Binding-site contacts:
Ligand atom C6 contacts residue MET27 of chain 1.A at 4.3 Å (hydrophobic).
Ligand atom C2 contacts residue LEU25 of chain 1.A at 4.5 Å (hydrophobic).
Ligand atom C2 contacts residue LEU24 of chain 1.A at 3.4 Å (hydrophobic).
Ligand atom C10 contacts residue ARG29 of chain 1.A at 3.6 Å.
Ligand atom C10 contacts residue VAL193 of chain 1.A at 4.1 Å (hydrophobic).
Ligand atom C9 contacts residue LEU32 of chain 1.A at 4.1 Å (hydrophobic).
Ligand atom C2 contacts residue MET27 of chain 1.A at 3.8 Å (hydrophobic).
Ligand atom C4 contacts residue LEU24 of chain 1.A at 4.5 Å (hydrophobic).
Ligand atom C8 contacts residue LEU197 of chain 1.A at 4.2 Å (hydrophobic).
Ligand atom C11 contacts residue ARG29 of chain 1.A at 4.0 Å.
Ligand atom C8 contacts residue LEU200 of chain 1.A at 4.3 Å (hydrophobic).
Ligand atom C7 contacts residue MET27 of chain 1.A at 4.2 Å (hydrophobic).
Ligand atom C3 contacts residue LEU24 of chain 1.A at 4.2 Å (hydrophobic).
Ligand atom O12 contacts residue MET27 of chain 1.A at 4.2 Å.
Ligand atom C8 contacts residue LEU32 of chain 1.A at 4.1 Å (hydrophobic).
Ligand atom C4 contacts residue ASP28 of chain 1.A at 4.3 Å.
Ligand atom O12 contacts residue LEU25 of chain 1.A at 4.0 Å.
Ligand atom C1 contacts residue MET27 of chain 1.A at 3.4 Å (hydrophobic).
Ligand atom C9 contacts residue GLN196 of chain 1.A at 3.7 Å.
Ligand atom C5 contacts residue LEU24 of chain 1.A at 4.0 Å (hydrophobic).
Ligand atom C10 contacts residue GLY31 of chain 1.A at 3.9 Å.
Ligand atom C10 contacts residue ASP28 of chain 1.A at 4.3 Å.
Ligand atom C6 contacts residue ARG29 of chain 1.A at 4.5 Å.
Ligand atom C9 contacts residue GLY31 of chain 1.A at 3.6 Å.
Ligand atom C5 contacts residue MET27 of chain 1.A at 4.3 Å (hydrophobic).
Ligand atom C7 contacts residue LEU200 of chain 1.A at 4.0 Å (hydrophobic).
Ligand atom C8 contacts residue GLN196 of chain 1.A at 4.0 Å.
Ligand atom C6 contacts residue ASP28 of chain 1.A at 3.8 Å.
Ligand atom C4 contacts residue ARG29 of chain 1.A at 4.1 Å.
Ligand atom C11 contacts residue ASP28 of chain 1.A at 4.5 Å.
Ligand atom C4 contacts residue MET27 of chain 1.A at 4.2 Å (hydrophobic).

Sequence of chain 1.A:
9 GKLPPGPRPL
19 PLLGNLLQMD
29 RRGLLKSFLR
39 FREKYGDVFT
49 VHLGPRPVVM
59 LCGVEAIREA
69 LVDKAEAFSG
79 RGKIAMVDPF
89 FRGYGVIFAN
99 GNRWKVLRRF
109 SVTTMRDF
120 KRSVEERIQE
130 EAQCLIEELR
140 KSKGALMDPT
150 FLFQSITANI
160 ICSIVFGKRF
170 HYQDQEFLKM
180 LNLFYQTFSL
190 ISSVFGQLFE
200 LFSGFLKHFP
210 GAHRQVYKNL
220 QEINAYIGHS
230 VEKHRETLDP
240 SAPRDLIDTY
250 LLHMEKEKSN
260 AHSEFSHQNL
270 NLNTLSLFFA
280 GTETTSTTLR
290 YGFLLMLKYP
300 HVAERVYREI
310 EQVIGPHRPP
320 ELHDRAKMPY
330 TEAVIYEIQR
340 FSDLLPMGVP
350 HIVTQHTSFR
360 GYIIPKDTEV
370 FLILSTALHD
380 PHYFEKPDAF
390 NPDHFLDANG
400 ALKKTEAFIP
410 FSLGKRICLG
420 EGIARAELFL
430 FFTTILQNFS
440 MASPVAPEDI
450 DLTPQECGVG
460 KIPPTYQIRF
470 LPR

This protein binds this small molecule.
Small molecule (SMILES): OC[C@H]1O[C@H](O[C@H]2[C@H](O)[C@@H](O)[C@H](OCCCCCC3CCCCC3)O[C@@H]2CO)[C@H](O)[C@@H](O)[C@@H]1O